Binding-site contacts:
Ligand atom C1 contacts residue ASN94 of chain 1.FA at 1.4 Å.
Ligand atom C7 contacts residue ASN94 of chain 1.FA at 3.1 Å.
Ligand atom C8 contacts residue ASN94 of chain 1.FA at 3.4 Å.
Ligand atom C1 contacts residue GLN89 of chain 1.FA at 3.5 Å.
Ligand atom O5 contacts residue GLN89 of chain 1.FA at 2.8 Å (h-bond).
Ligand atom C2 contacts residue ASN94 of chain 1.FA at 2.5 Å.
Ligand atom C3 contacts residue ASN94 of chain 1.FA at 3.8 Å.
Ligand atom N2 contacts residue ASN94 of chain 1.FA at 2.9 Å (h-bond).
Ligand atom C5 contacts residue GLN89 of chain 1.FA at 3.9 Å.
Ligand atom O7 contacts residue ASN94 of chain 1.FA at 3.1 Å (h-bond).
Ligand atom C4 contacts residue ASN94 of chain 1.FA at 4.2 Å.
Ligand atom O5 contacts residue ASN94 of chain 1.FA at 2.4 Å (h-bond).
Ligand atom C5 contacts residue ASN94 of chain 1.FA at 3.6 Å.
Ligand atom O6 contacts residue GLN89 of chain 1.FA at 3.5 Å (h-bond).
Ligand atom C6 contacts residue GLN89 of chain 1.FA at 3.9 Å.

Sequence of chain 1.FA:
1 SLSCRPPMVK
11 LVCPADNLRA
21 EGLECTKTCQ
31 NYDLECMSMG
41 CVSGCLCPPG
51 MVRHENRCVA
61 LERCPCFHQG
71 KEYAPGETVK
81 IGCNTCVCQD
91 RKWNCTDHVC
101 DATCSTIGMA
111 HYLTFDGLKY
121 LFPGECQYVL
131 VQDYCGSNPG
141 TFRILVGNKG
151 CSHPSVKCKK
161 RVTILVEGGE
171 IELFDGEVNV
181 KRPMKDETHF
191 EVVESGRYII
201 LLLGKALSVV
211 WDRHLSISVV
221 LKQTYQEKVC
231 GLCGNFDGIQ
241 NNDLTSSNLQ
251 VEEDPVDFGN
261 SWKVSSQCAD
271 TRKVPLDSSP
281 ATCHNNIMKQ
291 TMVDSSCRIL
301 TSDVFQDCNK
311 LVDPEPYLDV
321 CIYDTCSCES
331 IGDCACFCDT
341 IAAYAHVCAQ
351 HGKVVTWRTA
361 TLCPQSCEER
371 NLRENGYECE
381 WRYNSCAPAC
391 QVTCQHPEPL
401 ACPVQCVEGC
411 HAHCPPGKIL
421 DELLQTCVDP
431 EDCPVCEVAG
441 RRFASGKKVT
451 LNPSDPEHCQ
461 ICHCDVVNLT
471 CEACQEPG

The small molecule below binds the protein below.
Small molecule (SMILES): CC(=O)N[C@@H]1[C@@H](O)[C@H](O)[C@@H](CO)O[C@H]1O